The protein below binds the small molecule below.
Small molecule (SMILES): CC(=O)N[C@H]1[C@H](O[C@H]2[C@H](O)[C@@H](NC(C)=O)CO[C@@H]2CO[C@H]2O[C@@H](C)[C@@H](O)[C@@H](O)[C@@H]2O)O[C@H](CO)[C@@H](O)[C@@H]1O

Sequence of chain 5.A:
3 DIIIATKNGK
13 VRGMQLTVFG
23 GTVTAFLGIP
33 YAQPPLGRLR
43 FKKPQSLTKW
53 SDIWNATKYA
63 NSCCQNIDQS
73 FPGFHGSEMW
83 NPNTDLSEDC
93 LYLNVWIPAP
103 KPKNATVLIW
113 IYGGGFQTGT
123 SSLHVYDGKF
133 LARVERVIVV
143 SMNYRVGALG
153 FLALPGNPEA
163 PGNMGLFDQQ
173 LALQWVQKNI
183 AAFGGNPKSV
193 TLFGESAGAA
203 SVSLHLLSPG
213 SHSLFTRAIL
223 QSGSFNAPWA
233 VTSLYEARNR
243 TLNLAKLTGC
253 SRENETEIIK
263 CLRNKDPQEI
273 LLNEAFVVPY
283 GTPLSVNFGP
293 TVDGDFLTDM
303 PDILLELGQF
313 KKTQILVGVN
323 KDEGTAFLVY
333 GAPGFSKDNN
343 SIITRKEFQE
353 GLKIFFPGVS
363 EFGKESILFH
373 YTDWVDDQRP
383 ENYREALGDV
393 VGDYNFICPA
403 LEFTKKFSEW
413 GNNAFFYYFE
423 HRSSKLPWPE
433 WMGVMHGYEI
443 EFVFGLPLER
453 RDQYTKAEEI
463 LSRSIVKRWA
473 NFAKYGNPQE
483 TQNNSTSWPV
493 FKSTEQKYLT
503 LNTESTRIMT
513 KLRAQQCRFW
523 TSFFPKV

Binding-site contacts:
Ligand atom O7 contacts residue ASN241 of chain 5.A at 3.9 Å.
Ligand atom C5 contacts residue ASN245 of chain 5.A at 3.7 Å.
Ligand atom O2 contacts residue PRO281 of chain 5.A at 3.8 Å.
Ligand atom C3 contacts residue PHE278 of chain 5.A at 3.3 Å (hydrophobic).
Ligand atom C6 contacts residue ASN245 of chain 5.A at 3.7 Å.
Ligand atom O3 contacts residue PHE278 of chain 5.A at 3.3 Å (h-bond).
Ligand atom C5 contacts residue PRO281 of chain 5.A at 4.2 Å (hydrophobic).
Ligand atom C8 contacts residue PRO281 of chain 5.A at 3.4 Å (hydrophobic).
Ligand atom O5 contacts residue ASN245 of chain 5.A at 4.0 Å.
Ligand atom C3 contacts residue ASN241 of chain 5.A at 3.9 Å.
Ligand atom C1 contacts residue ASN241 of chain 5.A at 1.5 Å.
Ligand atom C6 contacts residue ASN245 of chain 5.A at 3.4 Å.
Ligand atom O5 contacts residue ASN241 of chain 5.A at 2.3 Å (h-bond).
Ligand atom O5 contacts residue PRO281 of chain 5.A at 4.3 Å.
Ligand atom O3 contacts residue PRO281 of chain 5.A at 3.8 Å.
Ligand atom C7 contacts residue PRO281 of chain 5.A at 3.8 Å (hydrophobic).
Ligand atom N2 contacts residue ASN241 of chain 5.A at 3.1 Å (h-bond).
Ligand atom C6 contacts residue LEU249 of chain 5.A at 3.9 Å (hydrophobic).
Ligand atom C5 contacts residue PHE278 of chain 5.A at 4.2 Å (hydrophobic).
Ligand atom C2 contacts residue PRO281 of chain 5.A at 4.4 Å (hydrophobic).
Ligand atom O3 contacts residue VAL280 of chain 5.A at 3.7 Å.
Ligand atom O4 contacts residue PHE278 of chain 5.A at 3.7 Å.
Ligand atom C6 contacts residue LYS248 of chain 5.A at 4.4 Å.
Ligand atom C3 contacts residue PRO281 of chain 5.A at 4.3 Å (hydrophobic).
Ligand atom C5 contacts residue ASN241 of chain 5.A at 3.6 Å.
Ligand atom C4 contacts residue ASN241 of chain 5.A at 4.3 Å.
Ligand atom O5 contacts residue ASN245 of chain 5.A at 3.0 Å (h-bond).
Ligand atom C8 contacts residue TYR282 of chain 5.A at 4.2 Å (hydrophobic).
Ligand atom O6 contacts residue ASN245 of chain 5.A at 4.2 Å.
Ligand atom C3 contacts residue VAL280 of chain 5.A at 4.3 Å (hydrophobic).
Ligand atom C4 contacts residue PHE278 of chain 5.A at 3.1 Å (hydrophobic).
Ligand atom O3 contacts residue PRO281 of chain 5.A at 4.0 Å.
Ligand atom C2 contacts residue ASN241 of chain 5.A at 2.5 Å.
Ligand atom C5 contacts residue ASN245 of chain 5.A at 3.9 Å.
Ligand atom O7 contacts residue PRO281 of chain 5.A at 3.5 Å.
Ligand atom C7 contacts residue ASN241 of chain 5.A at 3.9 Å.
Ligand atom C1 contacts residue ASN245 of chain 5.A at 4.0 Å.
Ligand atom O4 contacts residue LEU249 of chain 5.A at 4.3 Å.
Ligand atom C1 contacts residue ASN245 of chain 5.A at 4.0 Å.